Binding-site contacts:
Ligand atom O12 contacts residue THR301 of chain 1.N at 2.8 Å (h-bond).
Ligand atom C23 contacts residue PGV1 of chain 1.GC at 4.3 Å.
Ligand atom C2 contacts residue ASP300 of chain 1.N at 3.8 Å.
Ligand atom C11 contacts residue THR301 of chain 1.N at 3.9 Å.
Ligand atom O25 contacts residue HIS233 of chain 1.N at 3.5 Å (h-bond).
Ligand atom C15 contacts residue PGV1 of chain 1.GC at 3.7 Å.
Ligand atom C1 contacts residue TYR304 of chain 1.N at 3.5 Å (hydrophobic).
Ligand atom C12 contacts residue PHE305 of chain 1.N at 4.0 Å (hydrophobic).
Ligand atom C12 contacts residue THR301 of chain 1.N at 3.8 Å.
Ligand atom O26 contacts residue PGV1 of chain 1.GC at 3.9 Å.
Ligand atom O26 contacts residue HIS103 of chain 1.P at 2.6 Å (h-bond).
Ligand atom O26 contacts residue HIS233 of chain 1.N at 4.0 Å.
Ligand atom C11 contacts residue PHE305 of chain 1.N at 4.0 Å (hydrophobic).
Ligand atom C24 contacts residue TRP99 of chain 1.P at 3.7 Å (hydrophobic).
Ligand atom O26 contacts residue TRP99 of chain 1.P at 2.9 Å (h-bond).
Ligand atom C18 contacts residue TRP288 of chain 1.N at 4.2 Å (hydrophobic).
Ligand atom O3 contacts residue ASP300 of chain 1.N at 3.6 Å.
Ligand atom C16 contacts residue PGV1 of chain 1.GC at 3.8 Å.
Ligand atom C23 contacts residue HIS233 of chain 1.N at 3.6 Å.
Ligand atom C11 contacts residue TYR304 of chain 1.N at 4.5 Å (hydrophobic).
Ligand atom O25 contacts residue HIS103 of chain 1.P at 3.2 Å (h-bond).
Ligand atom C21 contacts residue TRP288 of chain 1.N at 3.8 Å (hydrophobic).
Ligand atom C19 contacts residue TYR304 of chain 1.N at 4.2 Å (hydrophobic).
Ligand atom C2 contacts residue THR301 of chain 1.N at 3.9 Å.
Ligand atom C2 contacts residue TYR304 of chain 1.N at 4.1 Å (hydrophobic).
Ligand atom C24 contacts residue HIS233 of chain 1.N at 3.7 Å.
Ligand atom C22 contacts residue PGV1 of chain 1.GC at 4.0 Å.
Ligand atom C22 contacts residue HIS233 of chain 1.N at 4.5 Å.
Ligand atom C21 contacts residue HIS233 of chain 1.N at 3.6 Å.
Ligand atom C24 contacts residue PGV1 of chain 1.GC at 3.8 Å.
Ligand atom O25 contacts residue PGV1 of chain 1.GC at 3.7 Å.
Ligand atom C24 contacts residue HIS103 of chain 1.P at 3.3 Å.
Ligand atom C20 contacts residue TRP288 of chain 1.N at 4.3 Å (hydrophobic).
Ligand atom C9 contacts residue THR301 of chain 1.N at 4.3 Å.
Ligand atom C23 contacts residue TRP99 of chain 1.P at 3.7 Å (hydrophobic).

A protein and the small-molecule ligand that binds it are described below.
Small molecule (SMILES): C[C@H](CCC(=O)O)[C@H]1CC[C@H]2[C@@H]3[C@H](O)C[C@@H]4C[C@H](O)CC[C@]4(C)[C@H]3C[C@H](O)[C@]12C

Sequence of chain 1.N:
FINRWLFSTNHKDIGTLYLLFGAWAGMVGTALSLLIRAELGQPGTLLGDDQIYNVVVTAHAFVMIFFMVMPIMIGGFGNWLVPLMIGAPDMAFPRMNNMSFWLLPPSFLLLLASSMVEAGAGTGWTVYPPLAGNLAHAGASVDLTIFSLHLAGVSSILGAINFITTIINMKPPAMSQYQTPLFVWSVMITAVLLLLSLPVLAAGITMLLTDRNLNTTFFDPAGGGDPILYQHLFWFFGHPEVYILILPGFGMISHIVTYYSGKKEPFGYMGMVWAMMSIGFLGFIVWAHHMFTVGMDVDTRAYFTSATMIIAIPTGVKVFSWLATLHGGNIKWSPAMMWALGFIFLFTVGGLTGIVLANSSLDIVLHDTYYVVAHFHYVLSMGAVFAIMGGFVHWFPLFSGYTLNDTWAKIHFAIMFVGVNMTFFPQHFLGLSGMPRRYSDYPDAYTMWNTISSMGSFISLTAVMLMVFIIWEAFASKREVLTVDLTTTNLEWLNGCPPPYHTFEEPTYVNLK

Sequence of chain 1.P:
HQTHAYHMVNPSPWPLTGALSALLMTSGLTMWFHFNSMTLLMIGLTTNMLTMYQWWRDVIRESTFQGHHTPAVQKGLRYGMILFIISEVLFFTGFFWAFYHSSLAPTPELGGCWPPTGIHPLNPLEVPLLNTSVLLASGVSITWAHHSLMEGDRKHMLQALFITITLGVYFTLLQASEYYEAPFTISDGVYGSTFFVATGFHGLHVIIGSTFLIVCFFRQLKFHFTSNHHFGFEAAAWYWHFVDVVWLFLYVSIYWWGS